Sequence of chain 1.A:
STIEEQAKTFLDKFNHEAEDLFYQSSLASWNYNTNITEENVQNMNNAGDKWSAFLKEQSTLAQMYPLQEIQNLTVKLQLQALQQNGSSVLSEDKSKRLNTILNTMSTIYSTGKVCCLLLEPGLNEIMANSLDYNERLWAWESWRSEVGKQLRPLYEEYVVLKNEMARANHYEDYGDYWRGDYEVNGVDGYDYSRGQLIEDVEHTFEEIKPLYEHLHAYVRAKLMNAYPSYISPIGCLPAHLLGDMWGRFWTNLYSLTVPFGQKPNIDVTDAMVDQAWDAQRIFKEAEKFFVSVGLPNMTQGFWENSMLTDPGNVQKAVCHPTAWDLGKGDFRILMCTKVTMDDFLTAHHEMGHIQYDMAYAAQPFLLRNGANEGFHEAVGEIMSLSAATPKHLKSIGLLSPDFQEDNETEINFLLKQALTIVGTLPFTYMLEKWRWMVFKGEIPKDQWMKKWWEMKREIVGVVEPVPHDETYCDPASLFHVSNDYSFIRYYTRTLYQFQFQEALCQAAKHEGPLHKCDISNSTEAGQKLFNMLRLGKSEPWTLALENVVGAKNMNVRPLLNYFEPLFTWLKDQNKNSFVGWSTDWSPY

Binding-site contacts:
Ligand atom C4 contacts residue ASN548 of chain 1.A at 4.2 Å.
Ligand atom N2 contacts residue ASN548 of chain 1.A at 2.9 Å (h-bond).
Ligand atom C2 contacts residue SER422 of chain 1.A at 4.2 Å.
Ligand atom N2 contacts residue SER422 of chain 1.A at 3.6 Å (h-bond).
Ligand atom N2 contacts residue SER547 of chain 1.A at 4.5 Å.
Ligand atom C1 contacts residue ASN548 of chain 1.A at 1.4 Å.
Ligand atom C7 contacts residue SER547 of chain 1.A at 4.4 Å.
Ligand atom O3 contacts residue SER422 of chain 1.A at 2.7 Å (h-bond).
Ligand atom O6 contacts residue SER422 of chain 1.A at 3.2 Å (h-bond).
Ligand atom C8 contacts residue SER422 of chain 1.A at 3.5 Å.
Ligand atom C7 contacts residue SER422 of chain 1.A at 3.2 Å.
Ligand atom C8 contacts residue SER547 of chain 1.A at 3.3 Å.
Ligand atom O5 contacts residue ASN548 of chain 1.A at 2.4 Å (h-bond).
Ligand atom C3 contacts residue ASN548 of chain 1.A at 3.8 Å.
Ligand atom C7 contacts residue ASN548 of chain 1.A at 3.9 Å.
Ligand atom C3 contacts residue SER422 of chain 1.A at 3.7 Å.
Ligand atom C5 contacts residue ASN548 of chain 1.A at 3.7 Å.
Ligand atom O5 contacts residue SER422 of chain 1.A at 4.3 Å.
Ligand atom C6 contacts residue SER422 of chain 1.A at 3.5 Å.
Ligand atom C2 contacts residue ASN548 of chain 1.A at 2.5 Å.
Ligand atom O7 contacts residue SER422 of chain 1.A at 3.4 Å (h-bond).
Ligand atom C8 contacts residue ASP545 of chain 1.A at 4.0 Å.
Ligand atom O7 contacts residue ASN548 of chain 1.A at 4.4 Å.

This small molecule binds to this protein.
Small molecule (SMILES): CC(=O)N[C@H]1[C@H](O[C@H]2[C@H](O)[C@@H](NC(C)=O)CO[C@@H]2CO)O[C@H](CO)[C@@H](O)[C@@H]1O